The small molecule below binds the protein below.
Small molecule (SMILES): C[C@H](NC(=O)[C@@H](NC(=O)[C@@H](N)CCC(N)=O)[C@@H](C)O)C(=O)N[C@@H](CCCN=C(N)N)C(=O)N[C@H](C=O)CCCCN(C)C

Sequence of chain 1.B:
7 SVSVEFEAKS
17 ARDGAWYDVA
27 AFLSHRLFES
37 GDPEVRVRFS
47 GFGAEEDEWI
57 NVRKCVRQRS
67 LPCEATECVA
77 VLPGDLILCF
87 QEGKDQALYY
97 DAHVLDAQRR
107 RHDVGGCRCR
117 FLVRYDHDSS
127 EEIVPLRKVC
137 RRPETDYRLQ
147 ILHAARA

Binding-site contacts:
Ligand atom CA contacts residue ALA93 of chain 1.B at 3.5 Å (hydrophobic).
Ligand atom OE1 contacts residue ARG133 of chain 1.B at 4.1 Å.
Ligand atom O contacts residue PHE86 of chain 1.B at 3.8 Å.
Ligand atom NH1 contacts residue GLN92 of chain 1.B at 3.7 Å.
Ligand atom N contacts residue TYR95 of chain 1.B at 2.8 Å (h-bond).
Ligand atom CZ contacts residue ASP91 of chain 1.B at 3.8 Å.
Ligand atom CB contacts residue ALA93 of chain 1.B at 4.0 Å (hydrophobic).
Ligand atom CH1 contacts residue TYR23 of chain 1.B at 3.6 Å (hydrophobic).
Ligand atom CH1 contacts residue ASP19 of chain 1.B at 3.3 Å.
Ligand atom NH1 contacts residue GLY89 of chain 1.B at 3.8 Å.
Ligand atom C contacts residue LEU94 of chain 1.B at 3.8 Å (hydrophobic).
Ligand atom CA contacts residue ALA93 of chain 1.B at 4.1 Å (hydrophobic).
Ligand atom CD contacts residue TYR23 of chain 1.B at 3.6 Å (hydrophobic).
Ligand atom NH2 contacts residue LYS90 of chain 1.B at 4.0 Å.
Ligand atom NH2 contacts residue ASP91 of chain 1.B at 3.6 Å (salt-bridge).
Ligand atom CH1 contacts residue GLU52 of chain 1.B at 3.8 Å.
Ligand atom N contacts residue ALA93 of chain 1.B at 3.1 Å (h-bond).
Ligand atom CD contacts residue ASP19 of chain 1.B at 4.0 Å.
Ligand atom CE contacts residue GLU52 of chain 1.B at 3.9 Å.
Ligand atom CD contacts residue GLU52 of chain 1.B at 4.1 Å.
Ligand atom NZ contacts residue GLU52 of chain 1.B at 3.1 Å (salt-bridge).
Ligand atom C contacts residue ALA93 of chain 1.B at 4.1 Å (hydrophobic).
Ligand atom C contacts residue GLN92 of chain 1.B at 4.1 Å.
Ligand atom CH2 contacts residue TYR23 of chain 1.B at 3.9 Å (hydrophobic).
Ligand atom CB contacts residue TYR95 of chain 1.B at 4.0 Å (hydrophobic).
Ligand atom O contacts residue GLN92 of chain 1.B at 3.4 Å.
Ligand atom NZ contacts residue TYR23 of chain 1.B at 3.9 Å.
Ligand atom CH1 contacts residue SER16 of chain 1.B at 3.5 Å.
Ligand atom O contacts residue LEU94 of chain 1.B at 3.3 Å.
Ligand atom CB contacts residue TYR23 of chain 1.B at 3.8 Å (hydrophobic).
Ligand atom CG contacts residue TYR23 of chain 1.B at 3.6 Å (hydrophobic).
Ligand atom NH1 contacts residue ASP91 of chain 1.B at 3.9 Å.
Ligand atom O contacts residue TYR95 of chain 1.B at 3.5 Å.
Ligand atom CA contacts residue TYR95 of chain 1.B at 3.8 Å (hydrophobic).
Ligand atom CE contacts residue PHE48 of chain 1.B at 3.8 Å (hydrophobic).
Ligand atom C contacts residue ALA93 of chain 1.B at 3.8 Å (hydrophobic).
Ligand atom CE contacts residue TYR23 of chain 1.B at 3.4 Å (hydrophobic).
Ligand atom O contacts residue ALA93 of chain 1.B at 3.0 Å (h-bond).
Ligand atom CH2 contacts residue GLU52 of chain 1.B at 3.7 Å.
Ligand atom CH1 contacts residue ARG18 of chain 1.B at 4.1 Å.